Sequence of chain 3.E:
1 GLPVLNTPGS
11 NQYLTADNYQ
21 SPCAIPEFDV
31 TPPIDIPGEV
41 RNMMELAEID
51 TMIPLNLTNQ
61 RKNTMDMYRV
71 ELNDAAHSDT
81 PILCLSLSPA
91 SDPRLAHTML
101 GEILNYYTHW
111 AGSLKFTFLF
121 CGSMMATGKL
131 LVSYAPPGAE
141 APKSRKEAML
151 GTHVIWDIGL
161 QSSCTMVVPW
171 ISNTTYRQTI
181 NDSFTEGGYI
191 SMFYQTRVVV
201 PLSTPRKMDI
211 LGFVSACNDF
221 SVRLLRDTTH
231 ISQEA

The small molecule below binds the protein below.
Small molecule (SMILES): COc1ccc(OCc2ccc(COc3c(Cl)cccc3Cl)cc2)c(Cl)c1

Sequence of chain 4.B:
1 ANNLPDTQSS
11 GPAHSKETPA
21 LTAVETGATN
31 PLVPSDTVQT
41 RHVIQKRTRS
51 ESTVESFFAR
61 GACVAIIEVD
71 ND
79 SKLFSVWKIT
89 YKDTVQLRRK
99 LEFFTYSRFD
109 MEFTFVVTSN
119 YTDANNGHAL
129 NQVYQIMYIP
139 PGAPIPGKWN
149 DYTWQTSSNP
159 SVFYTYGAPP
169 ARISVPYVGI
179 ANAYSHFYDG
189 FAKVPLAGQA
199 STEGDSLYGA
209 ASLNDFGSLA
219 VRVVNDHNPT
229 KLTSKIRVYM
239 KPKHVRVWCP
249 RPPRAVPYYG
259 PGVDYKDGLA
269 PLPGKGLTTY

Binding-site contacts:
Ligand atom C7 contacts residue MET109 of chain 4.B at 3.3 Å (hydrophobic).
Ligand atom C19 contacts residue LEU217 of chain 4.B at 3.8 Å (hydrophobic).
Ligand atom C11 contacts residue ILE87 of chain 4.B at 3.8 Å (hydrophobic).
Ligand atom C4 contacts residue MET109 of chain 4.B at 3.8 Å (hydrophobic).
Ligand atom CL3 contacts residue PHE111 of chain 4.B at 3.8 Å.
Ligand atom CL2 contacts residue TYR136 of chain 4.B at 3.6 Å.
Ligand atom C21 contacts residue HIS184 of chain 4.B at 3.6 Å.
Ligand atom C13 contacts residue MET109 of chain 4.B at 3.4 Å (hydrophobic).
Ligand atom C13 contacts residue PHE111 of chain 4.B at 3.7 Å (hydrophobic).
Ligand atom CL2 contacts residue ALA24 of chain 3.E at 3.5 Å.
Ligand atom C16 contacts residue ALA24 of chain 3.E at 3.8 Å (hydrophobic).
Ligand atom C9 contacts residue PHE214 of chain 4.B at 3.7 Å (hydrophobic).
Ligand atom C1 contacts residue TYR182 of chain 4.B at 3.8 Å (hydrophobic).
Ligand atom C12 contacts residue PHE111 of chain 4.B at 3.8 Å (hydrophobic).
Ligand atom C20 contacts residue LEU217 of chain 4.B at 3.8 Å (hydrophobic).
Ligand atom C14 contacts residue TYR136 of chain 4.B at 3.5 Å (hydrophobic).
Ligand atom O2 contacts residue VAL173 of chain 4.B at 3.4 Å.
Ligand atom C5 contacts residue TYR89 of chain 4.B at 3.5 Å (hydrophobic).
Ligand atom C21 contacts residue SER105 of chain 4.B at 3.8 Å.
Ligand atom O3 contacts residue PHE107 of chain 4.B at 3.6 Å.
Ligand atom C17 contacts residue ALA24 of chain 3.E at 3.7 Å (hydrophobic).
Ligand atom C8 contacts residue MET109 of chain 4.B at 3.4 Å (hydrophobic).
Ligand atom C3 contacts residue MET109 of chain 4.B at 3.7 Å (hydrophobic).
Ligand atom C13 contacts residue ILE87 of chain 4.B at 3.7 Å (hydrophobic).
Ligand atom C10 contacts residue TYR136 of chain 4.B at 3.5 Å (hydrophobic).
Ligand atom O1 contacts residue PHE214 of chain 4.B at 3.8 Å.
Ligand atom C20 contacts residue ILE171 of chain 4.B at 3.8 Å (hydrophobic).
Ligand atom C2 contacts residue PHE214 of chain 4.B at 3.6 Å (hydrophobic).
Ligand atom C16 contacts residue TYR136 of chain 4.B at 3.8 Å (hydrophobic).
Ligand atom CL3 contacts residue LEU217 of chain 4.B at 3.8 Å.
Ligand atom O3 contacts residue TYR89 of chain 4.B at 3.6 Å.
Ligand atom O1 contacts residue MET109 of chain 4.B at 3.7 Å.
Ligand atom CL2 contacts residue ILE25 of chain 3.E at 3.4 Å.
Ligand atom C12 contacts residue ILE87 of chain 4.B at 3.8 Å (hydrophobic).
Ligand atom O1 contacts residue ILE87 of chain 4.B at 3.7 Å.
Ligand atom C21 contacts residue TYR182 of chain 4.B at 3.8 Å (hydrophobic).
Ligand atom C6 contacts residue TYR89 of chain 4.B at 3.7 Å (hydrophobic).
Ligand atom C9 contacts residue VAL176 of chain 4.B at 3.6 Å (hydrophobic).
Ligand atom C17 contacts residue TYR136 of chain 4.B at 3.7 Å (hydrophobic).
Ligand atom C7 contacts residue PHE214 of chain 4.B at 3.5 Å (hydrophobic).